Sequence of chain 2.A:
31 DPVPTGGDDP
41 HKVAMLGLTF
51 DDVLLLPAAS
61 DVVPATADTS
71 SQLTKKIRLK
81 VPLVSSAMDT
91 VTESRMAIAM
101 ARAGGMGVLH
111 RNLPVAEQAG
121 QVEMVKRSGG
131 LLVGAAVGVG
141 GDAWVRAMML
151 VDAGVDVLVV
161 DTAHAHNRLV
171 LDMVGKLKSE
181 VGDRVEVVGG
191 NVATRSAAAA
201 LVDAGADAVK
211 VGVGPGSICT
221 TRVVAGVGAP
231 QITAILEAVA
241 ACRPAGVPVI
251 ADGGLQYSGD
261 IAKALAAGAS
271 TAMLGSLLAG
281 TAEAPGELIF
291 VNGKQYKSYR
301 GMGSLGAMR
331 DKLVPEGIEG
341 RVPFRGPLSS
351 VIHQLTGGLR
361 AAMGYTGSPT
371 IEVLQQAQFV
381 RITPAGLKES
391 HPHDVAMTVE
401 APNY

Binding-site contacts:
Ligand atom O5' contacts residue GLY216 of chain 2.A at 3.5 Å.
Ligand atom N3 contacts residue 4QO1 of chain 2.C at 3.5 Å.
Ligand atom O2P contacts residue SER217 of chain 2.A at 2.7 Å (h-bond).
Ligand atom O5' contacts residue GLY253 of chain 2.A at 3.6 Å.
Ligand atom O1P contacts residue GLY254 of chain 2.A at 2.7 Å (h-bond).
Ligand atom C6 contacts residue GLY303 of chain 2.A at 3.6 Å.
Ligand atom C8 contacts residue MET88 of chain 2.A at 3.6 Å (hydrophobic).
Ligand atom O2' contacts residue ASP252 of chain 2.A at 2.4 Å (salt-bridge).
Ligand atom O3' contacts residue ASP252 of chain 2.A at 2.5 Å (salt-bridge).
Ligand atom O1P contacts residue GLY253 of chain 2.A at 3.7 Å.
Ligand atom C5 contacts residue ILE218 of chain 2.A at 3.7 Å (hydrophobic).
Ligand atom N1 contacts residue GLU336 of chain 2.A at 2.9 Å (salt-bridge).
Ligand atom C3' contacts residue ASP252 of chain 2.A at 3.3 Å.
Ligand atom O3' contacts residue MET273 of chain 2.A at 3.6 Å.
Ligand atom C3' contacts residue SER86 of chain 2.A at 3.6 Å.
Ligand atom O6 contacts residue GLY303 of chain 2.A at 2.8 Å (h-bond).
Ligand atom O2' contacts residue ASN191 of chain 2.A at 3.6 Å.
Ligand atom C2 contacts residue GLU336 of chain 2.A at 3.6 Å.
Ligand atom O6 contacts residue GLY337 of chain 2.A at 3.5 Å.
Ligand atom O2P contacts residue SER276 of chain 2.A at 3.3 Å (h-bond).
Ligand atom O2P contacts residue TYR299 of chain 2.A at 2.6 Å (h-bond).
Ligand atom C5' contacts residue TYR299 of chain 2.A at 3.5 Å (hydrophobic).
Ligand atom N7 contacts residue ILE218 of chain 2.A at 3.6 Å.
Ligand atom O3P contacts residue SER276 of chain 2.A at 3.3 Å (h-bond).
Ligand atom C2 contacts residue 4QO1 of chain 2.C at 3.4 Å.
Ligand atom O1P contacts residue GLY216 of chain 2.A at 3.6 Å.
Ligand atom C2' contacts residue ASP252 of chain 2.A at 3.6 Å.
Ligand atom P contacts residue SER217 of chain 2.A at 3.7 Å.
Ligand atom C4 contacts residue 4QO1 of chain 2.C at 3.7 Å.
Ligand atom C2 contacts residue CYS219 of chain 2.A at 3.2 Å (hydrophobic).
Ligand atom N7 contacts residue MET302 of chain 2.A at 3.1 Å (h-bond).
Ligand atom O3' contacts residue SER86 of chain 2.A at 2.8 Å (h-bond).
Ligand atom N1 contacts residue 4QO1 of chain 2.C at 3.5 Å.
Ligand atom O3P contacts residue GLY275 of chain 2.A at 2.9 Å (h-bond).
Ligand atom O6 contacts residue GLY301 of chain 2.A at 3.2 Å.
Ligand atom C4' contacts residue ASP252 of chain 2.A at 3.4 Å.
Ligand atom O1P contacts residue SER217 of chain 2.A at 3.0 Å (h-bond).
Ligand atom N7 contacts residue GLY301 of chain 2.A at 3.6 Å.
Ligand atom O6 contacts residue MET302 of chain 2.A at 3.2 Å (h-bond).
Ligand atom N3 contacts residue CYS219 of chain 2.A at 3.6 Å.

A protein and the small-molecule ligand that binds it are described below.
Small molecule (SMILES): O=c1[nH]cnc2c1ncn2[C@@H]1O[C@H](COP(=O)(O)O)[C@@H](O)[C@H]1O